Sequence of chain 1.B:
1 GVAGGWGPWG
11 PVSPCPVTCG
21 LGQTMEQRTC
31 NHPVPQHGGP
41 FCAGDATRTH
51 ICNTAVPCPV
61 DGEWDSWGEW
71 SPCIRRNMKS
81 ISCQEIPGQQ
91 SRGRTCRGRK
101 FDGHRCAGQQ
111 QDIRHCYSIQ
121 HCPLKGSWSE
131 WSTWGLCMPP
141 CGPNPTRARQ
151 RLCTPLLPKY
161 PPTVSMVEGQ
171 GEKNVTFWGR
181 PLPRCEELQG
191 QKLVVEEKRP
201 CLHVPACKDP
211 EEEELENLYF

A protein and the small-molecule ligand that binds it are described below.
Small molecule (SMILES): OC[C@H]1O[C@H](O)[C@@H](O)[C@@H](O)[C@@H]1O

Binding-site contacts:
Ligand atom C4 contacts residue TRP70 of chain 1.B at 4.3 Å (hydrophobic).
Ligand atom O6 contacts residue TRP178 of chain 1.B at 3.3 Å.
Ligand atom C5 contacts residue ARG114 of chain 1.B at 4.5 Å.
Ligand atom O3 contacts residue GLU69 of chain 1.B at 2.6 Å (salt-bridge).
Ligand atom O2 contacts residue GLY68 of chain 1.B at 3.3 Å (h-bond).
Ligand atom O2 contacts residue TRP70 of chain 1.B at 3.0 Å (h-bond).
Ligand atom C5 contacts residue TRP70 of chain 1.B at 3.8 Å (hydrophobic).
Ligand atom O2 contacts residue GLU69 of chain 1.B at 3.3 Å (salt-bridge).
Ligand atom O2 contacts residue ARG92 of chain 1.B at 4.2 Å.
Ligand atom C1 contacts residue TRP70 of chain 1.B at 1.5 Å (hydrophobic).
Ligand atom O5 contacts residue TRP70 of chain 1.B at 2.4 Å.
Ligand atom C3 contacts residue TRP70 of chain 1.B at 3.9 Å (hydrophobic).
Ligand atom C1 contacts residue ARG114 of chain 1.B at 3.8 Å.
Ligand atom C2 contacts residue TRP70 of chain 1.B at 2.5 Å (hydrophobic).
Ligand atom O5 contacts residue ARG114 of chain 1.B at 3.2 Å (salt-bridge).
Ligand atom C3 contacts residue GLU69 of chain 1.B at 3.8 Å.
Ligand atom C2 contacts residue GLU69 of chain 1.B at 4.2 Å.
Ligand atom O5 contacts residue TRP178 of chain 1.B at 4.4 Å.
Ligand atom C6 contacts residue TRP178 of chain 1.B at 4.1 Å (hydrophobic).